This protein binds this small molecule.
Small molecule (SMILES): CN(C)c1ccc(C(=C2C=CC(=[N+](C)C)C=C2)c2ccc(N(C)C)cc2)cc1

Binding-site contacts:
Ligand atom C3 contacts residue SER89 of chain 1.C at 4.0 Å.
Ligand atom C18 contacts residue LEU87 of chain 1.C at 3.3 Å (hydrophobic).
Ligand atom C15 contacts residue ILE98 of chain 1.C at 3.6 Å (hydrophobic).
Ligand atom C21 contacts residue TYR166 of chain 1.C at 3.3 Å (hydrophobic).
Ligand atom C7 contacts residue ILE98 of chain 1.C at 3.8 Å (hydrophobic).
Ligand atom C3 contacts residue GLY88 of chain 1.C at 3.7 Å.
Ligand atom C20 contacts residue PHE178 of chain 1.C at 3.5 Å (hydrophobic).
Ligand atom C18 contacts residue MET67 of chain 1.C at 3.9 Å (hydrophobic).
Ligand atom C23 contacts residue GLN105 of chain 1.C at 3.6 Å.
Ligand atom C17 contacts residue MET67 of chain 1.C at 3.6 Å (hydrophobic).
Ligand atom C2 contacts residue ILE98 of chain 1.C at 3.8 Å (hydrophobic).
Ligand atom C18 contacts residue TRP125 of chain 1.C at 3.7 Å (hydrophobic).
Ligand atom C5 contacts residue PHE178 of chain 1.C at 3.8 Å (hydrophobic).
Ligand atom C25 contacts residue MET67 of chain 1.C at 3.9 Å (hydrophobic).
Ligand atom C23 contacts residue CYS160 of chain 1.C at 3.8 Å (hydrophobic).
Ligand atom C18 contacts residue TRP101 of chain 1.C at 4.0 Å (hydrophobic).
Ligand atom C19 contacts residue TRP125 of chain 1.C at 3.6 Å (hydrophobic).
Ligand atom C10 contacts residue TRP101 of chain 1.C at 3.8 Å (hydrophobic).
Ligand atom C7 contacts residue ASP163 of chain 1.C at 3.5 Å.
Ligand atom C23 contacts residue ASP163 of chain 1.C at 3.8 Å.
Ligand atom C19 contacts residue LEU87 of chain 1.C at 3.2 Å (hydrophobic).
Ligand atom C14 contacts residue LEU87 of chain 1.C at 3.7 Å (hydrophobic).
Ligand atom C17 contacts residue LEU87 of chain 1.C at 3.8 Å (hydrophobic).
Ligand atom N1 contacts residue PHE178 of chain 1.C at 3.9 Å.
Ligand atom N3 contacts residue MET67 of chain 1.C at 3.6 Å.
Ligand atom C24 contacts residue SER85 of chain 1.C at 3.7 Å.
Ligand atom C4 contacts residue PHE178 of chain 1.C at 3.6 Å (hydrophobic).
Ligand atom C24 contacts residue GLN71 of chain 1.C at 3.7 Å.
Ligand atom C20 contacts residue GLU90 of chain 1.C at 3.8 Å.
Ligand atom C25 contacts residue ALA86 of chain 1.C at 3.0 Å (hydrophobic).
Ligand atom C12 contacts residue ASP163 of chain 1.C at 3.5 Å.
Ligand atom C22 contacts residue ARG102 of chain 1.C at 4.0 Å.
Ligand atom C6 contacts residue ARG102 of chain 1.C at 3.9 Å.
Ligand atom C9 contacts residue ILE98 of chain 1.C at 3.9 Å (hydrophobic).
Ligand atom C6 contacts residue ASP163 of chain 1.C at 3.6 Å.
Ligand atom C13 contacts residue VAL159 of chain 1.C at 3.6 Å (hydrophobic).
Ligand atom C13 contacts residue ASP163 of chain 1.C at 3.8 Å.
Ligand atom C9 contacts residue TRP101 of chain 1.C at 3.9 Å (hydrophobic).
Ligand atom N3 contacts residue ALA86 of chain 1.C at 3.8 Å.
Ligand atom C22 contacts residue TRP101 of chain 1.C at 3.6 Å (hydrophobic).

Sequence of chain 1.C:
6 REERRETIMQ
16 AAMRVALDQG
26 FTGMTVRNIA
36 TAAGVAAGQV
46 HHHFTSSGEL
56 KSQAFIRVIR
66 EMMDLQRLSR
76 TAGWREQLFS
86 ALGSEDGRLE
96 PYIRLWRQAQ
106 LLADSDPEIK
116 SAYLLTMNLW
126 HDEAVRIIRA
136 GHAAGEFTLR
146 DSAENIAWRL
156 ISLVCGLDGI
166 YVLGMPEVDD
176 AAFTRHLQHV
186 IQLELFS